This protein binds this small molecule.
Small molecule (SMILES): N[C@@H](CCC(=O)O)C(=O)O

Sequence of chain 1.E:
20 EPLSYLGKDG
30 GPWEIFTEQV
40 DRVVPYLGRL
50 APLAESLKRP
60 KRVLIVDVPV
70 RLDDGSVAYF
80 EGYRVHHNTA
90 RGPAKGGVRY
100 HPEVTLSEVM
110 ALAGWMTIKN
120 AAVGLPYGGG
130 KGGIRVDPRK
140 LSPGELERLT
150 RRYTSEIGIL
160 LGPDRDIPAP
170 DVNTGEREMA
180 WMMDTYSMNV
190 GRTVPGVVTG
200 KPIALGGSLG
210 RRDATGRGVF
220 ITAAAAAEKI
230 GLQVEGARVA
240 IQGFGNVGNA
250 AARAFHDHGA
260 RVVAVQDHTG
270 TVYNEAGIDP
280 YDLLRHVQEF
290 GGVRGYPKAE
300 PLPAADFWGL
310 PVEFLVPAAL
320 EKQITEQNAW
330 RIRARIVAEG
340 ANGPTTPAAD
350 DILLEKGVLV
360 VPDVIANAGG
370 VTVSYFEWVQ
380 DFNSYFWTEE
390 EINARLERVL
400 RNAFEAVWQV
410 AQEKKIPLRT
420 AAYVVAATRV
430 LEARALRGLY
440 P

Binding-site contacts:
Ligand atom CG contacts residue ALA89 of chain 1.F at 4.4 Å (hydrophobic).
Ligand atom CG contacts residue ARG433 of chain 1.F at 3.6 Å.
Ligand atom CA contacts residue GLY437 of chain 1.F at 3.6 Å.
Ligand atom OXT contacts residue TYR439 of chain 1.F at 4.5 Å.
Ligand atom N contacts residue ARG436 of chain 1.F at 4.1 Å.
Ligand atom CA contacts residue ARG436 of chain 1.F at 4.0 Å.
Ligand atom OXT contacts residue ARG151 of chain 1.E at 3.1 Å (salt-bridge).
Ligand atom CB contacts residue GLY437 of chain 1.F at 3.2 Å.
Ligand atom CA contacts residue ASP183 of chain 1.B at 3.7 Å.
Ligand atom CD contacts residue ARG436 of chain 1.F at 3.8 Å.
Ligand atom OE1 contacts residue MET187 of chain 1.B at 4.2 Å.
Ligand atom C contacts residue ARG151 of chain 1.E at 3.6 Å.
Ligand atom N contacts residue ASP183 of chain 1.B at 2.9 Å (salt-bridge).
Ligand atom CG contacts residue GLY437 of chain 1.F at 4.3 Å.
Ligand atom OE2 contacts residue ALA89 of chain 1.F at 3.6 Å (h-bond).
Ligand atom O contacts residue ARG151 of chain 1.E at 3.0 Å (salt-bridge).
Ligand atom OE1 contacts residue ARG436 of chain 1.F at 2.8 Å (salt-bridge).
Ligand atom C contacts residue GLY437 of chain 1.F at 3.9 Å.
Ligand atom OE1 contacts residue THR88 of chain 1.F at 4.3 Å.
Ligand atom C contacts residue LEU438 of chain 1.F at 4.5 Å (hydrophobic).
Ligand atom N contacts residue MET187 of chain 1.B at 3.6 Å.
Ligand atom CA contacts residue TYR439 of chain 1.F at 3.4 Å (hydrophobic).
Ligand atom CA contacts residue MET187 of chain 1.B at 3.9 Å (hydrophobic).
Ligand atom OE1 contacts residue ALA89 of chain 1.F at 4.1 Å.
Ligand atom CG contacts residue ARG436 of chain 1.F at 4.2 Å.
Ligand atom CD contacts residue ALA89 of chain 1.F at 3.9 Å (hydrophobic).
Ligand atom O contacts residue GLY437 of chain 1.F at 3.6 Å.
Ligand atom CB contacts residue ARG436 of chain 1.F at 3.8 Å.
Ligand atom N contacts residue GLY437 of chain 1.F at 3.3 Å (h-bond).
Ligand atom N contacts residue LEU438 of chain 1.F at 4.3 Å.
Ligand atom N contacts residue TYR439 of chain 1.F at 2.4 Å (h-bond).
Ligand atom C contacts residue TYR439 of chain 1.F at 3.5 Å (hydrophobic).
Ligand atom O contacts residue LEU438 of chain 1.F at 3.5 Å.
Ligand atom CB contacts residue ARG433 of chain 1.F at 4.2 Å.
Ligand atom CB contacts residue ASP183 of chain 1.B at 3.7 Å.
Ligand atom O contacts residue TYR439 of chain 1.F at 2.9 Å (h-bond).
Ligand atom OE2 contacts residue THR88 of chain 1.F at 4.0 Å.

Sequence of chain 1.B:
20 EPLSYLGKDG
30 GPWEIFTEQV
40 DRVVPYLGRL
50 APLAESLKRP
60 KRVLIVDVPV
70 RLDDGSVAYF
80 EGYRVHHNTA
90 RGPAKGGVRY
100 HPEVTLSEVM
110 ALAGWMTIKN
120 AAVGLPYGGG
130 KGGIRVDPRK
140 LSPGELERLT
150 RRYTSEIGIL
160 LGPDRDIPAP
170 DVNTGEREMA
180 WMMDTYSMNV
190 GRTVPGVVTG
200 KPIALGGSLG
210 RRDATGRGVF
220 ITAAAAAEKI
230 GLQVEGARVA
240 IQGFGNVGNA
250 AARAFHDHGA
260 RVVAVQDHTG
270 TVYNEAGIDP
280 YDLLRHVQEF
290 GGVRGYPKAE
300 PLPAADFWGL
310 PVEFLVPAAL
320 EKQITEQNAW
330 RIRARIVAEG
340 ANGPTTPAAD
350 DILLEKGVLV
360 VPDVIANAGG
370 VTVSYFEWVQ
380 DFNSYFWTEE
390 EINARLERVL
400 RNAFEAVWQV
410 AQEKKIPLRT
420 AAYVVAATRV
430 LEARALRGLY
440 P

Sequence of chain 1.F:
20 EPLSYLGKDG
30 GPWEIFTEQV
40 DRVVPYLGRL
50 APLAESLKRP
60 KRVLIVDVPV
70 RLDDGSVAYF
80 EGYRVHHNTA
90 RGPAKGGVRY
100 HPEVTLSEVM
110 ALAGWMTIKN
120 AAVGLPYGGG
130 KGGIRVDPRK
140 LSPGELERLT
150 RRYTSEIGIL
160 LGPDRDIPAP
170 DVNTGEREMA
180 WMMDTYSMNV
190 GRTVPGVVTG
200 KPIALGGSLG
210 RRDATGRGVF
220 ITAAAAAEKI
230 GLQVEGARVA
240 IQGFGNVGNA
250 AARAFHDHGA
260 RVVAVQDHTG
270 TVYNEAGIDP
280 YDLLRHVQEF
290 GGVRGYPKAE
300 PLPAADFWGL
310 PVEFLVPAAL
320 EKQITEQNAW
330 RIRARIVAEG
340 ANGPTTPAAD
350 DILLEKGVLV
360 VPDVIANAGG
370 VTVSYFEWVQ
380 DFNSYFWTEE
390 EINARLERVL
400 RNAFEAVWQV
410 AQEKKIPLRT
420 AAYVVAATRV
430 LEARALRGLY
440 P